Sequence of chain 57.A:
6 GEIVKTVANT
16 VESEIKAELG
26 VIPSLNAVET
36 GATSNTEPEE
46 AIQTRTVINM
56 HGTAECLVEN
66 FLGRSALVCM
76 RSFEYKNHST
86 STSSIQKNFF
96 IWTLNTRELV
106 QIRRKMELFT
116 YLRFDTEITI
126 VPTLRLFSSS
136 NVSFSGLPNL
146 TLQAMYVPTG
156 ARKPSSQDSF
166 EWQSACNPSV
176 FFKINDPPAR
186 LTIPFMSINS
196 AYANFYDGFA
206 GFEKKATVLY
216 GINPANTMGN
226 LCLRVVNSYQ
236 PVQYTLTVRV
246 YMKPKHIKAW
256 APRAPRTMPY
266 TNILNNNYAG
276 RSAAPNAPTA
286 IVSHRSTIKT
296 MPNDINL

Sequence of chain 52.C:
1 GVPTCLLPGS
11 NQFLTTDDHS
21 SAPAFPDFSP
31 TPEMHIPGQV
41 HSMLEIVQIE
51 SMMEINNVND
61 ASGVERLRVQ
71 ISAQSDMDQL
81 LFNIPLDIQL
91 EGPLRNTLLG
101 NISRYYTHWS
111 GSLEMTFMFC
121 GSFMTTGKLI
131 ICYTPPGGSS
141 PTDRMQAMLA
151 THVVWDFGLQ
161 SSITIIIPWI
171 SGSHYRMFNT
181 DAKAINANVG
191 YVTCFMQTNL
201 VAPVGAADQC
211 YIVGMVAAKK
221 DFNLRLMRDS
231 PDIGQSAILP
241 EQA

Sequence of chain 57.C:
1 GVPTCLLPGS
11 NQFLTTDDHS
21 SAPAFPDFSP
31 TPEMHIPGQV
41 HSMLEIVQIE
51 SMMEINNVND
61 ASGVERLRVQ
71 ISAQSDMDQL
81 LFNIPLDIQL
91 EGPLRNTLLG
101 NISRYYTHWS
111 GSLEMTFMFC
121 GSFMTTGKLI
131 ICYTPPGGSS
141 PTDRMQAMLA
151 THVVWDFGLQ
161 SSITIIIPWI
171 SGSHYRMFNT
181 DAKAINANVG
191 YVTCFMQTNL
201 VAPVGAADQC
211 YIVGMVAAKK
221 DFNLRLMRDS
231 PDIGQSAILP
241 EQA

A small-molecule ligand and the protein it binds are described below.
Small molecule (SMILES): Cc1cc(CCCOc2c(C)cc(-c3noc(C(F)(F)F)n3)cc2C)on1

Binding-site contacts:
Ligand atom O1B contacts residue LEU99 of chain 57.A at 3.6 Å.
Ligand atom O1A contacts residue LEU186 of chain 57.A at 3.7 Å.
Ligand atom C2B contacts residue LEU99 of chain 57.A at 3.4 Å (hydrophobic).
Ligand atom C2A contacts residue LEU226 of chain 57.A at 3.8 Å (hydrophobic).
Ligand atom C3C contacts residue THR121 of chain 57.A at 3.7 Å.
Ligand atom C3B contacts residue ILE188 of chain 57.A at 3.5 Å (hydrophobic).
Ligand atom F3 contacts residue MET150 of chain 57.A at 3.8 Å.
Ligand atom F3 contacts residue TYR151 of chain 57.A at 2.9 Å.
Ligand atom C3A contacts residue LEU226 of chain 57.A at 3.8 Å (hydrophobic).
Ligand atom CM6 contacts residue TRP97 of chain 57.A at 3.6 Å (hydrophobic).
Ligand atom F2 contacts residue SER174 of chain 57.A at 3.7 Å.
Ligand atom C2B contacts residue ILE188 of chain 57.A at 3.7 Å (hydrophobic).
Ligand atom F3 contacts residue SER174 of chain 57.A at 3.8 Å.
Ligand atom C1B contacts residue LEU99 of chain 57.A at 3.6 Å (hydrophobic).
Ligand atom O1A contacts residue LEU226 of chain 57.A at 3.6 Å.
Ligand atom F1 contacts residue LEU186 of chain 57.A at 3.1 Å.
Ligand atom F3 contacts residue PRO173 of chain 57.A at 2.6 Å.
Ligand atom CM4 contacts residue LEU186 of chain 57.A at 3.8 Å (hydrophobic).
Ligand atom CM4 contacts residue ALA149 of chain 57.A at 3.6 Å (hydrophobic).
Ligand atom F2 contacts residue VAL175 of chain 57.A at 3.2 Å.
Ligand atom N2 contacts residue TYR197 of chain 57.A at 3.4 Å.
Ligand atom C4 contacts residue THR101 of chain 57.A at 3.8 Å.
Ligand atom CM2 contacts residue LEU99 of chain 57.A at 3.3 Å (hydrophobic).
Ligand atom F3 contacts residue ALA149 of chain 57.A at 3.6 Å.
Ligand atom F2 contacts residue ALA149 of chain 57.A at 2.5 Å.
Ligand atom CM4 contacts residue PRO173 of chain 57.A at 3.7 Å (hydrophobic).
Ligand atom C6B contacts residue ILE123 of chain 57.A at 3.8 Å (hydrophobic).
Ligand atom CM2 contacts residue MET191 of chain 57.A at 3.4 Å (hydrophobic).
Ligand atom CM2 contacts residue ILE188 of chain 57.A at 3.6 Å (hydrophobic).
Ligand atom C3A contacts residue LEU186 of chain 57.A at 3.8 Å (hydrophobic).
Ligand atom C6B contacts residue LEU99 of chain 57.A at 3.9 Å (hydrophobic).
Ligand atom O1 contacts residue PHE119 of chain 57.A at 3.5 Å.
Ligand atom C3 contacts residue THR101 of chain 57.A at 3.8 Å.
Ligand atom CM3 contacts residue THR101 of chain 57.A at 3.8 Å.
Ligand atom CM6 contacts residue ILE123 of chain 57.A at 3.8 Å (hydrophobic).
Ligand atom O1 contacts residue TYR197 of chain 57.A at 3.3 Å.
Ligand atom N3A contacts residue TYR151 of chain 57.A at 3.6 Å.
Ligand atom N2 contacts residue PHE119 of chain 57.A at 3.5 Å.
Ligand atom N1A contacts residue LEU226 of chain 57.A at 3.6 Å.
Ligand atom C5B contacts residue ILE123 of chain 57.A at 3.7 Å (hydrophobic).